Sequence of chain 1.C:
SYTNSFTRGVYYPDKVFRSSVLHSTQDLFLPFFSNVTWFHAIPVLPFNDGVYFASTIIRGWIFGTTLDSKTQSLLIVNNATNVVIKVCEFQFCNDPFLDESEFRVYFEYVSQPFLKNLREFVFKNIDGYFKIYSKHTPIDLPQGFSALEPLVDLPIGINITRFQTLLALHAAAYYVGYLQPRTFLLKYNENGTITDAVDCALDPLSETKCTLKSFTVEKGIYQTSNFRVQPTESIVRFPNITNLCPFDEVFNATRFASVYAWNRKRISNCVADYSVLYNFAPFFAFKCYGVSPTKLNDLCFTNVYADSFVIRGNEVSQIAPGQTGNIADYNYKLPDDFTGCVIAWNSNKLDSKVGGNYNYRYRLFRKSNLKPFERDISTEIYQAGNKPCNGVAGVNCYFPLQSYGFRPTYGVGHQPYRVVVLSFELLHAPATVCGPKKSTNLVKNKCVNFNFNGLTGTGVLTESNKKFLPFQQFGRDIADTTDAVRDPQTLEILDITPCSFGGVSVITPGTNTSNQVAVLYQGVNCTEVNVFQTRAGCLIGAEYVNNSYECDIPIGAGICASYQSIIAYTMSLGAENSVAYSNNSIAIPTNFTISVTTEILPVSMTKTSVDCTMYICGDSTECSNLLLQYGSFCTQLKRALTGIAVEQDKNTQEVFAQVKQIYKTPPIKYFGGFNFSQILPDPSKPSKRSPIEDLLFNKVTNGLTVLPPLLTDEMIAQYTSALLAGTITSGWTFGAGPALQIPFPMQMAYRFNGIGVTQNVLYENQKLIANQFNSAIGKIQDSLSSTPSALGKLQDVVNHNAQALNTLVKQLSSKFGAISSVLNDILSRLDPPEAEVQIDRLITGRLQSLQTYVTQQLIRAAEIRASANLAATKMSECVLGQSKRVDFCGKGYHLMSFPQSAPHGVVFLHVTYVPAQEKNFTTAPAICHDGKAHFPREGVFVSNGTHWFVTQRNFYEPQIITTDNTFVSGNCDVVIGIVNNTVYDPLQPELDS

Binding-site contacts:
Ligand atom C2 contacts residue ASN598 of chain 1.C at 2.5 Å.
Ligand atom C5 contacts residue ASN598 of chain 1.C at 3.7 Å.
Ligand atom C8 contacts residue ASN598 of chain 1.C at 4.5 Å.
Ligand atom O5 contacts residue ASN598 of chain 1.C at 2.4 Å (h-bond).
Ligand atom C6 contacts residue THR600 of chain 1.C at 4.4 Å.
Ligand atom C3 contacts residue ASN598 of chain 1.C at 3.8 Å.
Ligand atom C7 contacts residue ASN598 of chain 1.C at 3.4 Å.
Ligand atom N2 contacts residue ASN598 of chain 1.C at 2.9 Å (h-bond).
Ligand atom O7 contacts residue ASN598 of chain 1.C at 3.5 Å (h-bond).
Ligand atom C4 contacts residue ASN598 of chain 1.C at 4.2 Å.
Ligand atom O5 contacts residue THR600 of chain 1.C at 4.0 Å.
Ligand atom C5 contacts residue THR600 of chain 1.C at 4.3 Å.
Ligand atom C1 contacts residue GLN626 of chain 1.C at 4.3 Å.
Ligand atom C1 contacts residue ASN598 of chain 1.C at 1.4 Å.

The small molecule below binds the protein below.
Small molecule (SMILES): CC(=O)N[C@@H]1[C@@H](O)[C@H](O)[C@@H](CO)O[C@H]1O